Binding-site contacts:
Ligand atom OD1 contacts residue PHE54 of chain 1.C at 3.6 Å.
Ligand atom P contacts residue ARG32 of chain 1.C at 3.7 Å.
Ligand atom OH contacts residue SER34 of chain 1.C at 3.1 Å (h-bond).
Ligand atom O2P contacts residue SER34 of chain 1.C at 3.4 Å (h-bond).
Ligand atom O3P contacts residue ARG32 of chain 1.C at 2.9 Å (salt-bridge).
Ligand atom CB contacts residue TRP67 of chain 1.C at 3.4 Å (hydrophobic).
Ligand atom P contacts residue ARG13 of chain 1.C at 3.7 Å.
Ligand atom O1P contacts residue SER36 of chain 1.C at 2.6 Å (h-bond).
Ligand atom P contacts residue SER36 of chain 1.C at 3.7 Å.
Ligand atom C contacts residue HIS53 of chain 1.C at 3.7 Å.
Ligand atom ND2 contacts residue LYS55 of chain 1.C at 2.8 Å (salt-bridge).
Ligand atom O2P contacts residue GLU35 of chain 1.C at 2.8 Å (salt-bridge).
Ligand atom P contacts residue SER34 of chain 1.C at 3.6 Å.
Ligand atom O2P contacts residue SER42 of chain 1.C at 3.5 Å (h-bond).
Ligand atom CE2 contacts residue SER36 of chain 1.C at 3.7 Å.
Ligand atom CB contacts residue PHE54 of chain 1.C at 3.7 Å (hydrophobic).
Ligand atom CG contacts residue LYS55 of chain 1.C at 3.6 Å.
Ligand atom CG1 contacts residue PHE54 of chain 1.C at 3.5 Å (hydrophobic).
Ligand atom P contacts residue SER42 of chain 1.C at 3.7 Å.
Ligand atom O1P contacts residue SER34 of chain 1.C at 3.8 Å.
Ligand atom CB contacts residue HIS53 of chain 1.C at 3.8 Å.
Ligand atom O2P contacts residue ARG32 of chain 1.C at 2.8 Å (salt-bridge).
Ligand atom CG contacts residue LEU66 of chain 1.C at 3.8 Å (hydrophobic).
Ligand atom CA contacts residue TRP67 of chain 1.C at 3.5 Å (hydrophobic).
Ligand atom OH contacts residue SER42 of chain 1.C at 2.9 Å (h-bond).
Ligand atom ND2 contacts residue LEU66 of chain 1.C at 3.0 Å (h-bond).
Ligand atom CA contacts residue HIS53 of chain 1.C at 3.5 Å.
Ligand atom O1P contacts residue ARG13 of chain 1.C at 2.8 Å (salt-bridge).
Ligand atom OD1 contacts residue LYS55 of chain 1.C at 2.8 Å (salt-bridge).
Ligand atom O3P contacts residue ARG13 of chain 1.C at 3.0 Å (salt-bridge).
Ligand atom CD1 contacts residue HIS53 of chain 1.C at 3.5 Å.
Ligand atom CG contacts residue LYS55 of chain 1.C at 3.8 Å.
Ligand atom OH contacts residue SER36 of chain 1.C at 3.6 Å (h-bond).
Ligand atom ND2 contacts residue LEU57 of chain 1.C at 3.8 Å.
Ligand atom CE1 contacts residue SER42 of chain 1.C at 3.7 Å.
Ligand atom CZ contacts residue SER42 of chain 1.C at 3.6 Å.
Ligand atom CG2 contacts residue HIS53 of chain 1.C at 3.3 Å.
Ligand atom N contacts residue HIS53 of chain 1.C at 3.0 Å (h-bond).
Ligand atom CB contacts residue LEU66 of chain 1.C at 3.6 Å (hydrophobic).
Ligand atom CB contacts residue HIS53 of chain 1.C at 3.6 Å.

A small-molecule ligand and the protein it binds are described below.
Small molecule (SMILES): CC(C)[C@@H]1NC(=O)[C@H](CC(N)=O)NC(=O)[C@H](C(C)C)NC(=O)[C@H](Cc2ccc(OP(=O)(O)O)cc2)NC(=O)CCCCCCNC1=O

Sequence of chain 1.C:
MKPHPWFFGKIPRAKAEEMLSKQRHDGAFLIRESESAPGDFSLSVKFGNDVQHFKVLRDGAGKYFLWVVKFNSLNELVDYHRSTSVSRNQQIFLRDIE